Sequence of chain 4.A:
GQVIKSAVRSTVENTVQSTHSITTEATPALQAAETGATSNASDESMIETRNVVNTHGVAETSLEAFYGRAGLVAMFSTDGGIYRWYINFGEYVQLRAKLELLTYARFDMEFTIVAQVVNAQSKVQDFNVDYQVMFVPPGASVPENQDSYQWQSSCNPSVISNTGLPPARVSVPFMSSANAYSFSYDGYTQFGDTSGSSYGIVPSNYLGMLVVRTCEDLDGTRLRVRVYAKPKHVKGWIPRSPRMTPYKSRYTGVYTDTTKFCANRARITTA

Sequence of chain 4.C:
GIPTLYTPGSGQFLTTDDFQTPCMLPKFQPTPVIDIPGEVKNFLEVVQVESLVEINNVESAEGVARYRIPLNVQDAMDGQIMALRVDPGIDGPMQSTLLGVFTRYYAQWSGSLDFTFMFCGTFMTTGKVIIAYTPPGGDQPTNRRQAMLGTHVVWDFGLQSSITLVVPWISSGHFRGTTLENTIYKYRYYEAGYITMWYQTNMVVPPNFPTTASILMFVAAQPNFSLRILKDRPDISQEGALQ

This small molecule binds to this protein.
Small molecule (SMILES): N[C@@H](CS)C(=O)O

Binding-site contacts:
Ligand atom C contacts residue MET247 of chain 4.A at 3.7 Å (hydrophobic).
Ligand atom CA contacts residue MET247 of chain 4.A at 4.2 Å (hydrophobic).
Ligand atom O contacts residue ARG233 of chain 4.C at 4.1 Å.
Ligand atom SG contacts residue ASP235 of chain 4.C at 3.7 Å.
Ligand atom N contacts residue PRO249 of chain 4.A at 3.5 Å.
Ligand atom CB contacts residue GLY1 of chain 4.P at 3.7 Å.
Ligand atom SG contacts residue THR248 of chain 4.A at 3.2 Å (h-bond).
Ligand atom CA contacts residue GLY1 of chain 4.P at 2.4 Å.
Ligand atom C contacts residue GLY1 of chain 4.P at 1.3 Å.
Ligand atom CB contacts residue PRO249 of chain 4.A at 4.3 Å (hydrophobic).
Ligand atom O contacts residue GLY1 of chain 4.P at 2.2 Å (h-bond).
Ligand atom SG contacts residue ILE236 of chain 4.C at 4.3 Å.
Ligand atom SG contacts residue PRO249 of chain 4.A at 3.6 Å.
Ligand atom O contacts residue ASP235 of chain 4.C at 3.4 Å.
Ligand atom C contacts residue ASP235 of chain 4.C at 4.3 Å.
Ligand atom N contacts residue THR248 of chain 4.A at 4.1 Å.
Ligand atom N contacts residue GLY1 of chain 4.P at 2.9 Å (h-bond).
Ligand atom SG contacts residue MET247 of chain 4.A at 3.4 Å.
Ligand atom CA contacts residue ASP235 of chain 4.C at 4.0 Å.
Ligand atom CB contacts residue ASP235 of chain 4.C at 2.8 Å.
Ligand atom N contacts residue MET247 of chain 4.A at 3.8 Å.
Ligand atom CB contacts residue THR248 of chain 4.A at 4.5 Å.
Ligand atom O contacts residue MET247 of chain 4.A at 3.8 Å.
Ligand atom SG contacts residue GLY1 of chain 4.P at 4.4 Å.